Binding-site contacts:
Ligand atom C1 contacts residue ASN52 of chain 1.B at 1.4 Å.
Ligand atom O5 contacts residue THR54 of chain 1.B at 3.5 Å (h-bond).
Ligand atom C5 contacts residue LEU55 of chain 1.B at 4.5 Å (hydrophobic).
Ligand atom O5 contacts residue LEU55 of chain 1.B at 4.0 Å.
Ligand atom C3 contacts residue ASN52 of chain 1.B at 3.8 Å.
Ligand atom C1 contacts residue THR54 of chain 1.B at 3.4 Å.
Ligand atom O7 contacts residue ASN52 of chain 1.B at 3.4 Å (h-bond).
Ligand atom O5 contacts residue ASN52 of chain 1.B at 2.3 Å (h-bond).
Ligand atom C6 contacts residue THR54 of chain 1.B at 4.3 Å.
Ligand atom C7 contacts residue ASN52 of chain 1.B at 3.4 Å.
Ligand atom C2 contacts residue ASN52 of chain 1.B at 2.5 Å.
Ligand atom C5 contacts residue ASN52 of chain 1.B at 3.6 Å.
Ligand atom O6 contacts residue LEU55 of chain 1.B at 3.3 Å.
Ligand atom N2 contacts residue ASN52 of chain 1.B at 3.0 Å (h-bond).
Ligand atom C6 contacts residue LEU55 of chain 1.B at 3.8 Å (hydrophobic).
Ligand atom C5 contacts residue THR54 of chain 1.B at 3.5 Å.
Ligand atom C4 contacts residue ASN52 of chain 1.B at 4.2 Å.
Ligand atom O6 contacts residue THR54 of chain 1.B at 3.7 Å.

Sequence of chain 1.B:
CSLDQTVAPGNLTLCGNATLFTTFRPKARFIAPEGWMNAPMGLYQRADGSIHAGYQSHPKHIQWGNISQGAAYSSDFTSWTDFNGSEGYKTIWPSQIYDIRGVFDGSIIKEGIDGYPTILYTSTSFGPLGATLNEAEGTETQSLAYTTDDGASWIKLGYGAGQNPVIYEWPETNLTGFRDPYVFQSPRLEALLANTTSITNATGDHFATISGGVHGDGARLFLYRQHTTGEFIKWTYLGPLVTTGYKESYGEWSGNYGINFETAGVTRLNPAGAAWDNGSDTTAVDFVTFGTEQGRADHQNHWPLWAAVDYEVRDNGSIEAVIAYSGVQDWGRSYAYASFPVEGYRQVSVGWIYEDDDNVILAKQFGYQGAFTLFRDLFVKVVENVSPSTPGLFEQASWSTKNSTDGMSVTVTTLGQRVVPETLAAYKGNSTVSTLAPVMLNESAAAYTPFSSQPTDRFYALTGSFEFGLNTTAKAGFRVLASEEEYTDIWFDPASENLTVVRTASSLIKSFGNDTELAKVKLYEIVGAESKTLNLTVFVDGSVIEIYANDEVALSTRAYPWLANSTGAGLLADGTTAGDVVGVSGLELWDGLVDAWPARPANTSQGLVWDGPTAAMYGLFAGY

The protein below binds the small molecule below.
Small molecule (SMILES): CC(=O)N[C@@H]1[C@@H](O)[C@H](O)[C@@H](CO)O[C@H]1O